Sequence of chain 1.A:
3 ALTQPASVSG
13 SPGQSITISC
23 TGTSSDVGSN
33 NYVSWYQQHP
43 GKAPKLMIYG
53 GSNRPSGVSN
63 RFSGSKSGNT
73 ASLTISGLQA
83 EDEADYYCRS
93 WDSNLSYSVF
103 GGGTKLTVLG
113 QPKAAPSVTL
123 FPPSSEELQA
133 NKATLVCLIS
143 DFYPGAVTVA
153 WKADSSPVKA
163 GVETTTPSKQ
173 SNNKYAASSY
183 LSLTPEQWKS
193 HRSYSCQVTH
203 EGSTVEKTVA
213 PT

Sequence of chain 2.B:
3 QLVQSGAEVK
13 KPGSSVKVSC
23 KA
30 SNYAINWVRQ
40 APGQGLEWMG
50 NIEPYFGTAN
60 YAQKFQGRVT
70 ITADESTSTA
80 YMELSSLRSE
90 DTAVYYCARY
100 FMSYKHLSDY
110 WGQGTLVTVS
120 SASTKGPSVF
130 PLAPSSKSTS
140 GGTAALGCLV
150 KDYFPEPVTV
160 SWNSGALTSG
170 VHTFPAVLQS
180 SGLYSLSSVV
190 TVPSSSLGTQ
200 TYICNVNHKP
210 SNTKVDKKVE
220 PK

Sequence of chain 2.A:
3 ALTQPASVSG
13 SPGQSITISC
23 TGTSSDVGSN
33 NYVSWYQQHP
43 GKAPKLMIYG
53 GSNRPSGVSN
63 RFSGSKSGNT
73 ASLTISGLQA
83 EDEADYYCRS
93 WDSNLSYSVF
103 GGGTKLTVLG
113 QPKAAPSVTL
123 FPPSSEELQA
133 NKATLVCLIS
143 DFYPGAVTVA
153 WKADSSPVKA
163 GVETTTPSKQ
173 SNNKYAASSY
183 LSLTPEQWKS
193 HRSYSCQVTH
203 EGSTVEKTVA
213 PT

Binding-site contacts:
Ligand atom C33 contacts residue T5C1 of chain 2.E at 0.1 Å.
Ligand atom S35 contacts residue T5C1 of chain 2.E at 0.1 Å (h-bond).
Ligand atom C4 contacts residue T5C1 of chain 2.E at 0.1 Å.
Ligand atom S43 contacts residue T5C1 of chain 2.E at 0.1 Å (h-bond).
Ligand atom C34 contacts residue T5C1 of chain 2.E at 0.1 Å.
Ligand atom C15 contacts residue T5C1 of chain 2.E at 0.1 Å.
Ligand atom C3 contacts residue T5C1 of chain 2.E at 0.1 Å.
Ligand atom C20 contacts residue T5C1 of chain 2.E at 0.1 Å.
Ligand atom O36 contacts residue T5C1 of chain 2.E at 0.1 Å (h-bond).
Ligand atom C10 contacts residue T5C1 of chain 2.E at 0.1 Å.
Ligand atom C29 contacts residue T5C1 of chain 2.E at 0.1 Å.
Ligand atom C17 contacts residue T5C1 of chain 2.E at 0.1 Å.
Ligand atom C28 contacts residue T5C1 of chain 2.E at 0.1 Å.
Ligand atom C13 contacts residue T5C1 of chain 2.E at 0.1 Å.
Ligand atom C16 contacts residue T5C1 of chain 2.E at 0.1 Å.
Ligand atom C5 contacts residue T5C1 of chain 2.E at 0.2 Å.
Ligand atom C24 contacts residue T5C1 of chain 2.E at 0.1 Å.
Ligand atom O37 contacts residue T5C1 of chain 2.E at 0.1 Å (h-bond).
Ligand atom N21 contacts residue T5C1 of chain 2.E at 0.0 Å (h-bond).
Ligand atom C11 contacts residue T5C1 of chain 2.E at 0.1 Å.
Ligand atom N1 contacts residue T5C1 of chain 2.E at 0.0 Å (h-bond).
Ligand atom C18 contacts residue T5C1 of chain 2.E at 0.1 Å.
Ligand atom C19 contacts residue T5C1 of chain 2.E at 0.1 Å.
Ligand atom C30 contacts residue T5C1 of chain 2.E at 0.1 Å.
Ligand atom C27 contacts residue T5C1 of chain 2.E at 0.2 Å.
Ligand atom C12 contacts residue T5C1 of chain 2.E at 0.1 Å.
Ligand atom O44 contacts residue T5C1 of chain 2.E at 0.1 Å (h-bond).
Ligand atom C32 contacts residue T5C1 of chain 2.E at 0.1 Å.
Ligand atom C22 contacts residue T5C1 of chain 2.E at 0.1 Å.
Ligand atom C14 contacts residue T5C1 of chain 2.E at 0.1 Å.
Ligand atom C23 contacts residue T5C1 of chain 2.E at 0.1 Å.
Ligand atom C25 contacts residue T5C1 of chain 2.E at 0.2 Å.
Ligand atom O45 contacts residue T5C1 of chain 2.E at 0.1 Å (h-bond).
Ligand atom C7 contacts residue T5C1 of chain 2.E at 0.2 Å.
Ligand atom O38 contacts residue T5C1 of chain 2.E at 0.1 Å (h-bond).
Ligand atom C8 contacts residue T5C1 of chain 2.E at 0.1 Å.
Ligand atom O46 contacts residue T5C1 of chain 2.E at 0.1 Å (h-bond).
Ligand atom C2 contacts residue T5C1 of chain 2.E at 0.1 Å.
Ligand atom C9 contacts residue T5C1 of chain 2.E at 0.1 Å.
Ligand atom C31 contacts residue T5C1 of chain 2.E at 0.1 Å.

Sequence of chain 1.B:
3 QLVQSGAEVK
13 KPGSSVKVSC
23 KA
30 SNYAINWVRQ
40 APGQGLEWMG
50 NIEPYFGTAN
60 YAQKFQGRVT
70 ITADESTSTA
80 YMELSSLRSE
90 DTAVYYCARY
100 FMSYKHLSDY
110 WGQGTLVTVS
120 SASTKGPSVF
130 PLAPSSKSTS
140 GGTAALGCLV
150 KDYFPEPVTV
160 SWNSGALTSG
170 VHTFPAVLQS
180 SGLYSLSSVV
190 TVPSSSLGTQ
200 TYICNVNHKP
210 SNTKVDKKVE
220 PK

A small-molecule ligand and the protein it binds are described below.
Small molecule (SMILES): CC(/C=C/C=C1/N(CCS(=O)(=O)O)c2ccc(S(=O)(=O)O)cc2C1(C)C)=C\C=CC1=[N+](CCS(=O)(=O)O)c2ccc(S(=O)(=O)O)cc2C1(C)C